The small molecule below binds the protein below.
Small molecule (SMILES): CC(=O)N[C@H]1[C@H](O[C@H]2[C@H](O)[C@@H](NC(C)=O)CO[C@@H]2CO)O[C@H](CO)[C@@H](O[C@@H]2O[C@H](CO)[C@@H](O)[C@H](O)[C@@H]2O)[C@@H]1O

Sequence of chain 2.A:
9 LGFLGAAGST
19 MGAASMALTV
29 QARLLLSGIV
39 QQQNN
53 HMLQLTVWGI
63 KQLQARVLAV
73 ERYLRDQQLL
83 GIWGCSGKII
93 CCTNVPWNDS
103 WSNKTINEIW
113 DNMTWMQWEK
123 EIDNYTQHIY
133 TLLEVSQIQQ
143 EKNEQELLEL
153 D

Sequence of chain 2.C:
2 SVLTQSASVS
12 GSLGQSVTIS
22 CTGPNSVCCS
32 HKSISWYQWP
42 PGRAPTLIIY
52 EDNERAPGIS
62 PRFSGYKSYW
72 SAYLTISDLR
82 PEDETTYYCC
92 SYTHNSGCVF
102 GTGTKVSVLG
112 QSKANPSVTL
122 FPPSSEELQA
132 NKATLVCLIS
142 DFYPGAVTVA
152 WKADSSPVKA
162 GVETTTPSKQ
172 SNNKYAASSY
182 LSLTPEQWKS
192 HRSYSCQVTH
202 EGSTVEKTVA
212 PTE

Sequence of chain 2.B:
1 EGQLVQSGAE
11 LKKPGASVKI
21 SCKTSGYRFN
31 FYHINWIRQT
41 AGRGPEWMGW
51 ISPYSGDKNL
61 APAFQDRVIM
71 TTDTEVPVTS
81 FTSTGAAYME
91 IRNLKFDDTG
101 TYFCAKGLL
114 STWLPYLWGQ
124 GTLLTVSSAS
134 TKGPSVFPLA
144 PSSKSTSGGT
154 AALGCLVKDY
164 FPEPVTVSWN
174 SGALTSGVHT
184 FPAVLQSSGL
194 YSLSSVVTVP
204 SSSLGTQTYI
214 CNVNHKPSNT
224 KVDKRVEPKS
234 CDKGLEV

Binding-site contacts:
Ligand atom C3 contacts residue GLU1 of chain 2.B at 2.9 Å.
Ligand atom O6 contacts residue GLY59 of chain 2.C at 4.5 Å.
Ligand atom C4 contacts residue GLU1 of chain 2.B at 3.4 Å.
Ligand atom N2 contacts residue LYS106 of chain 2.A at 3.5 Å (salt-bridge).
Ligand atom O5 contacts residue ASN105 of chain 2.A at 2.4 Å (h-bond).
Ligand atom C1 contacts residue ASN105 of chain 2.A at 1.2 Å.
Ligand atom O7 contacts residue ASN105 of chain 2.A at 3.8 Å.
Ligand atom C2 contacts residue GLU1 of chain 2.B at 4.3 Å.
Ligand atom O3 contacts residue GLU1 of chain 2.B at 3.1 Å (salt-bridge).
Ligand atom C4 contacts residue ASN105 of chain 2.A at 4.0 Å.
Ligand atom C5 contacts residue GLU1 of chain 2.B at 4.2 Å.
Ligand atom N2 contacts residue ASN105 of chain 2.A at 2.6 Å (h-bond).
Ligand atom C7 contacts residue ASN105 of chain 2.A at 3.6 Å.
Ligand atom O4 contacts residue GLU1 of chain 2.B at 2.2 Å (salt-bridge).
Ligand atom C3 contacts residue ASN105 of chain 2.A at 3.4 Å.
Ligand atom C1 contacts residue LYS106 of chain 2.A at 4.3 Å.
Ligand atom C5 contacts residue ASN105 of chain 2.A at 3.4 Å.
Ligand atom C2 contacts residue ASN105 of chain 2.A at 2.3 Å.
Ligand atom C2 contacts residue LYS106 of chain 2.A at 3.5 Å.